Sequence of chain 1.C:
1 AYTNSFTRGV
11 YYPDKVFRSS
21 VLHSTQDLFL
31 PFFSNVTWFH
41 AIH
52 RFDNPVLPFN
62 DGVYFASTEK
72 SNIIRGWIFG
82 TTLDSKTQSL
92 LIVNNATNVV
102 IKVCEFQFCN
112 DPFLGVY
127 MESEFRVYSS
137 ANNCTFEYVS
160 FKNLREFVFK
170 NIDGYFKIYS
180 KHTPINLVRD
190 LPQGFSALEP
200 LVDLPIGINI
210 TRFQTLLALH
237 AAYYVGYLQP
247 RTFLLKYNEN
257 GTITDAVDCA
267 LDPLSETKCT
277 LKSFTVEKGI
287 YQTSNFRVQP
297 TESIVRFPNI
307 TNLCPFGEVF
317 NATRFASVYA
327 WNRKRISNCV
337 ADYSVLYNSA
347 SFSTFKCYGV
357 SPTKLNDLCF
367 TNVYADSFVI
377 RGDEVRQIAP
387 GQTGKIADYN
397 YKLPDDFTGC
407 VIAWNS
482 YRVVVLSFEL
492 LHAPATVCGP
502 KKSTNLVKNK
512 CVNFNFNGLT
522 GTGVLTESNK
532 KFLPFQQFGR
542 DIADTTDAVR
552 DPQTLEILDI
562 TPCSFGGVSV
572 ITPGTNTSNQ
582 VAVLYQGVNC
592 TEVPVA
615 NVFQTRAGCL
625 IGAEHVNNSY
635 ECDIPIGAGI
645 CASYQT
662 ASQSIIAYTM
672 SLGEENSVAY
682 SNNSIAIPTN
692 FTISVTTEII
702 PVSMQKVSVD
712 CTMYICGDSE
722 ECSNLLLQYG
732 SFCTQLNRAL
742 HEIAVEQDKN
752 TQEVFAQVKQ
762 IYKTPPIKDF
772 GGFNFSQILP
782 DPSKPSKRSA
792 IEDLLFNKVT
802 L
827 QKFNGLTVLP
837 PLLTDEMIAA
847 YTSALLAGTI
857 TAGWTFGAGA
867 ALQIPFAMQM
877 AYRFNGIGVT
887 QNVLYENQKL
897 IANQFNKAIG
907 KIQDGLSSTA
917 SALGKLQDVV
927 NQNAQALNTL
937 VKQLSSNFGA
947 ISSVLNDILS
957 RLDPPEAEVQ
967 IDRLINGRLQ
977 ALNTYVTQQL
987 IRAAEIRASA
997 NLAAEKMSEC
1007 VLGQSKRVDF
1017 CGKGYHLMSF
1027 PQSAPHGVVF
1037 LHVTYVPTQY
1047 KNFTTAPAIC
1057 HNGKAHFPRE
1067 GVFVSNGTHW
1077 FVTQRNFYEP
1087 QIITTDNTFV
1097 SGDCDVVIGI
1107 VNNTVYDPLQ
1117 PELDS

Binding-site contacts:
Ligand atom O7 contacts residue GLN778 of chain 1.C at 3.6 Å.
Ligand atom C5 contacts residue ASN775 of chain 1.C at 3.7 Å.
Ligand atom C7 contacts residue ASN775 of chain 1.C at 3.2 Å.
Ligand atom C3 contacts residue ASN775 of chain 1.C at 3.8 Å.
Ligand atom O6 contacts residue GLN778 of chain 1.C at 3.7 Å.
Ligand atom C8 contacts residue ASN775 of chain 1.C at 4.3 Å.
Ligand atom O5 contacts residue ASN775 of chain 1.C at 2.4 Å (h-bond).
Ligand atom N2 contacts residue ASN775 of chain 1.C at 2.8 Å (h-bond).
Ligand atom C2 contacts residue ASN775 of chain 1.C at 2.5 Å.
Ligand atom O7 contacts residue ASN775 of chain 1.C at 3.2 Å (h-bond).
Ligand atom O7 contacts residue SER777 of chain 1.C at 3.5 Å (h-bond).
Ligand atom C2 contacts residue SER777 of chain 1.C at 4.2 Å.
Ligand atom C8 contacts residue ASN902 of chain 1.C at 4.5 Å.
Ligand atom C4 contacts residue ASN775 of chain 1.C at 4.3 Å.
Ligand atom C1 contacts residue ASN775 of chain 1.C at 1.4 Å.

This protein binds this small molecule.
Small molecule (SMILES): CC(=O)N[C@H]1[C@H](O[C@H]2[C@H](O)[C@@H](NC(C)=O)CO[C@@H]2CO)O[C@H](CO)[C@@H](O[C@@H]2O[C@H](CO[C@H]3O[C@H](CO)[C@@H](O)[C@H](O)[C@@H]3O)[C@@H](O)[C@H](O[C@H]3O[C@H](CO)[C@@H](O)[C@H](O)[C@@H]3O)[C@@H]2O)[C@@H]1O